Sequence of chain 1.C:
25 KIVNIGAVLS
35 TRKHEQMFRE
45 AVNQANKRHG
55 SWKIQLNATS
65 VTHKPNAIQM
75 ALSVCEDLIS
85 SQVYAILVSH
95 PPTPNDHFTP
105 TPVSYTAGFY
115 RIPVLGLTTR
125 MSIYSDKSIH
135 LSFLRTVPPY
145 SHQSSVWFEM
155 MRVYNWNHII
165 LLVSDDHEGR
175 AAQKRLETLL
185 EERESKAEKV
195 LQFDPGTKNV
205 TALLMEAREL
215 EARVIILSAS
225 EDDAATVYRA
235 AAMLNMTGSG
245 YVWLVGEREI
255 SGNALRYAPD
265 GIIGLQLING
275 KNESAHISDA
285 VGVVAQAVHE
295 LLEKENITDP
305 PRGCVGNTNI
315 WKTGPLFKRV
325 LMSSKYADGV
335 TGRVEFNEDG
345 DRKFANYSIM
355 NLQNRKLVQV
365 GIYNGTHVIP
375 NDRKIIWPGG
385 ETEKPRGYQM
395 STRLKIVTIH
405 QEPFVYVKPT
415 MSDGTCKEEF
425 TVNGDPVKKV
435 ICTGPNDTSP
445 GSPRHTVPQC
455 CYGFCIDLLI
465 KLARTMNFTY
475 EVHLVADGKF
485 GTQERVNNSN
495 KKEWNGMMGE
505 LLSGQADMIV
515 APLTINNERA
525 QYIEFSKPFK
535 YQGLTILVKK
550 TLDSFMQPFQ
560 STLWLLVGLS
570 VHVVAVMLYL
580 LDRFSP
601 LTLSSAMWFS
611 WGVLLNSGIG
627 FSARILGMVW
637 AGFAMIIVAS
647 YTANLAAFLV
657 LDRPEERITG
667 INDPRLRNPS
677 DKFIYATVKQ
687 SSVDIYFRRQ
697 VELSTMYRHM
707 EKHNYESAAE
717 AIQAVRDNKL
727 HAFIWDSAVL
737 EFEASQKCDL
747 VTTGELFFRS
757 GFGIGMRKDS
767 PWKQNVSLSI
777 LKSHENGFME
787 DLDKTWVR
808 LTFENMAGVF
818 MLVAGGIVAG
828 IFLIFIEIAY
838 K

Binding-site contacts:
Ligand atom C7 contacts residue ASN300 of chain 1.C at 3.2 Å.
Ligand atom O5 contacts residue ASN300 of chain 1.C at 2.4 Å (h-bond).
Ligand atom C1 contacts residue ASN300 of chain 1.C at 1.4 Å.
Ligand atom C3 contacts residue ASN300 of chain 1.C at 3.8 Å.
Ligand atom O6 contacts residue GLU299 of chain 1.C at 4.2 Å.
Ligand atom O6 contacts residue ASN300 of chain 1.C at 3.9 Å.
Ligand atom C8 contacts residue ASN300 of chain 1.C at 4.4 Å.
Ligand atom N2 contacts residue ASN300 of chain 1.C at 3.0 Å (h-bond).
Ligand atom O7 contacts residue ASN300 of chain 1.C at 2.9 Å (h-bond).
Ligand atom O5 contacts residue GLU299 of chain 1.C at 4.4 Å.
Ligand atom C4 contacts residue ASN300 of chain 1.C at 4.3 Å.
Ligand atom C5 contacts residue ASN300 of chain 1.C at 3.7 Å.
Ligand atom C2 contacts residue ASN300 of chain 1.C at 2.5 Å.

The small molecule below binds the protein below.
Small molecule (SMILES): CC(=O)N[C@H]1[C@H](O[C@H]2[C@H](O)[C@@H](NC(C)=O)CO[C@@H]2CO)O[C@H](CO)[C@@H](O)[C@@H]1O